Sequence of chain 1.B:
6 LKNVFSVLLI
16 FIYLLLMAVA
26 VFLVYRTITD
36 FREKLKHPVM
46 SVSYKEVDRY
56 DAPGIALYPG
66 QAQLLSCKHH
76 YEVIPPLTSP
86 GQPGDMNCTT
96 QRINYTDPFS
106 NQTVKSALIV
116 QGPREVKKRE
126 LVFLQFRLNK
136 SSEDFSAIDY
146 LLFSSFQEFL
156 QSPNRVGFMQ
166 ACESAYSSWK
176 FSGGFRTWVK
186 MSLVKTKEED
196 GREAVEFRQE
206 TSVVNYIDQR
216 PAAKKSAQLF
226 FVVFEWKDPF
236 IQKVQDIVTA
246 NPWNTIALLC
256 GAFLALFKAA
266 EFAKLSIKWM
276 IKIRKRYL

This small molecule binds to this protein.
Small molecule (SMILES): CC(=O)N[C@@H]1[C@@H](O)[C@H](O)[C@@H](CO)O[C@H]1O

Binding-site contacts:
Ligand atom C3 contacts residue ASN106 of chain 1.B at 3.8 Å.
Ligand atom O7 contacts residue ASN106 of chain 1.B at 3.5 Å (h-bond).
Ligand atom C4 contacts residue ASN106 of chain 1.B at 4.2 Å.
Ligand atom C1 contacts residue ASN106 of chain 1.B at 1.4 Å.
Ligand atom C5 contacts residue ASN106 of chain 1.B at 3.7 Å.
Ligand atom C2 contacts residue ASN106 of chain 1.B at 2.5 Å.
Ligand atom C7 contacts residue ASN106 of chain 1.B at 3.1 Å.
Ligand atom C8 contacts residue ASN106 of chain 1.B at 3.8 Å.
Ligand atom N2 contacts residue ASN106 of chain 1.B at 2.8 Å (h-bond).
Ligand atom O5 contacts residue ASN106 of chain 1.B at 2.4 Å (h-bond).